Sequence of chain 1.B:
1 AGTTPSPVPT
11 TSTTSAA

Binding-site contacts:
Ligand atom C8 contacts residue GLU334 of chain 1.A at 3.9 Å.
Ligand atom O3 contacts residue ASN335 of chain 1.A at 3.2 Å.
Ligand atom N2 contacts residue THR4 of chain 1.B at 2.7 Å (h-bond).
Ligand atom C7 contacts residue ALA307 of chain 1.A at 3.8 Å (hydrophobic).
Ligand atom C7 contacts residue THR4 of chain 1.B at 3.5 Å.
Ligand atom C2 contacts residue THR4 of chain 1.B at 2.4 Å.
Ligand atom C6 contacts residue GLY333 of chain 1.A at 4.0 Å.
Ligand atom C1 contacts residue THR4 of chain 1.B at 1.4 Å.
Ligand atom N2 contacts residue GLU334 of chain 1.A at 3.0 Å (salt-bridge).
Ligand atom C7 contacts residue SER6 of chain 1.B at 3.4 Å.
Ligand atom C4 contacts residue ASN335 of chain 1.A at 3.3 Å.
Ligand atom N2 contacts residue ALA307 of chain 1.A at 3.8 Å.
Ligand atom O6 contacts residue GLY333 of chain 1.A at 2.9 Å (h-bond).
Ligand atom C8 contacts residue SER6 of chain 1.B at 3.7 Å.
Ligand atom O5 contacts residue TYR367 of chain 1.A at 3.4 Å.
Ligand atom C6 contacts residue PHE377 of chain 1.A at 3.6 Å (hydrophobic).
Ligand atom C8 contacts residue ALA307 of chain 1.A at 4.0 Å (hydrophobic).
Ligand atom O3 contacts residue PHE280 of chain 1.A at 3.5 Å.
Ligand atom C3 contacts residue THR4 of chain 1.B at 3.1 Å.
Ligand atom C8 contacts residue THR4 of chain 1.B at 3.7 Å.
Ligand atom C3 contacts residue ASN335 of chain 1.A at 3.7 Å.
Ligand atom O7 contacts residue PRO7 of chain 1.B at 3.9 Å.
Ligand atom O6 contacts residue GLY332 of chain 1.A at 3.7 Å.
Ligand atom C8 contacts residue THR3 of chain 1.B at 3.8 Å.
Ligand atom O5 contacts residue THR4 of chain 1.B at 2.3 Å (h-bond).
Ligand atom C4 contacts residue THR4 of chain 1.B at 3.6 Å.
Ligand atom O6 contacts residue PHE377 of chain 1.A at 3.6 Å.
Ligand atom O3 contacts residue ALA307 of chain 1.A at 2.8 Å (h-bond).
Ligand atom C5 contacts residue THR4 of chain 1.B at 2.8 Å.
Ligand atom O4 contacts residue ASN335 of chain 1.A at 3.9 Å.
Ligand atom O7 contacts residue SER6 of chain 1.B at 2.5 Å (h-bond).
Ligand atom C3 contacts residue ALA307 of chain 1.A at 3.8 Å (hydrophobic).
Ligand atom C7 contacts residue GLU334 of chain 1.A at 4.0 Å.
Ligand atom C2 contacts residue GLU334 of chain 1.A at 3.8 Å.
Ligand atom C5 contacts residue GLY333 of chain 1.A at 4.0 Å.
Ligand atom C3 contacts residue GLU334 of chain 1.A at 3.7 Å.
Ligand atom O7 contacts residue ALA307 of chain 1.A at 3.5 Å.
Ligand atom C1 contacts residue PRO5 of chain 1.B at 3.6 Å (hydrophobic).
Ligand atom O4 contacts residue VAL279 of chain 1.A at 3.7 Å.
Ligand atom O4 contacts residue PHE280 of chain 1.A at 2.9 Å (h-bond).

The protein below binds the small molecule below.
Small molecule (SMILES): CC(=O)N[C@@H]1[C@@H](O)[C@@H](O)[C@@H](CO)O[C@@H]1O

Sequence of chain 1.A:
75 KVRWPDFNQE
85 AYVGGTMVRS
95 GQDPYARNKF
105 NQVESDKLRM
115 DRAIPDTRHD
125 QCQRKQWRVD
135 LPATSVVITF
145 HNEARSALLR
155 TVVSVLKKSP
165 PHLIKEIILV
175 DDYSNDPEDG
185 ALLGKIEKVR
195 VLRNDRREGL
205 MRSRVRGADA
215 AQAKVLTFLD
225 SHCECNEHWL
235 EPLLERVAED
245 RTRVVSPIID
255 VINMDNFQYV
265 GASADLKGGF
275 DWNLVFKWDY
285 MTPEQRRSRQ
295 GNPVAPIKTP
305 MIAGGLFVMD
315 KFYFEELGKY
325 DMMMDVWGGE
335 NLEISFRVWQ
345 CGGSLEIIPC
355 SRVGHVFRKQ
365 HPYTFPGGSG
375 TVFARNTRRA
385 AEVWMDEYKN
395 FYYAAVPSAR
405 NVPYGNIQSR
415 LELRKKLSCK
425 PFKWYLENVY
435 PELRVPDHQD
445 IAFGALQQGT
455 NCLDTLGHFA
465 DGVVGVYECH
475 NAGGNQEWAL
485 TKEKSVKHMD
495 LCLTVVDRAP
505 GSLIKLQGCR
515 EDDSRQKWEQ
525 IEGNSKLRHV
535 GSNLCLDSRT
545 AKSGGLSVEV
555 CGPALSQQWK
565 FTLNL